Binding-site contacts:
Ligand atom C23 contacts residue GLU150 of chain 1.L at 2.9 Å.
Ligand atom C24 contacts residue GLN40 of chain 1.L at 3.5 Å.
Ligand atom C3 contacts residue VAL38 of chain 1.L at 3.9 Å (hydrophobic).
Ligand atom N12 contacts residue GLU150 of chain 1.L at 2.6 Å (salt-bridge).
Ligand atom N7 contacts residue LEU101 of chain 1.L at 3.3 Å (h-bond).
Ligand atom C15 contacts residue VAL38 of chain 1.L at 3.8 Å (hydrophobic).
Ligand atom C13 contacts residue CYS100 of chain 1.L at 3.9 Å (hydrophobic).
Ligand atom N6 contacts residue LEU153 of chain 1.L at 4.0 Å.
Ligand atom C5 contacts residue LEU153 of chain 1.L at 3.9 Å (hydrophobic).
Ligand atom N6 contacts residue VAL38 of chain 1.L at 3.8 Å.
Ligand atom C4 contacts residue LEU153 of chain 1.L at 3.9 Å (hydrophobic).
Ligand atom N10 contacts residue VAL38 of chain 1.L at 3.7 Å.
Ligand atom C20 contacts residue ASP102 of chain 1.L at 3.7 Å.
Ligand atom O21 contacts residue GLN40 of chain 1.L at 3.3 Å (h-bond).
Ligand atom C11 contacts residue LEU101 of chain 1.L at 3.7 Å (hydrophobic).
Ligand atom C3 contacts residue LEU153 of chain 1.L at 3.8 Å (hydrophobic).
Ligand atom N7 contacts residue GLU99 of chain 1.L at 3.9 Å.
Ligand atom N12 contacts residue ASN151 of chain 1.L at 3.4 Å (h-bond).
Ligand atom C22 contacts residue GLU150 of chain 1.L at 3.4 Å.
Ligand atom C27 contacts residue GLN40 of chain 1.L at 4.0 Å.
Ligand atom C11 contacts residue ALA51 of chain 1.L at 3.9 Å (hydrophobic).
Ligand atom N12 contacts residue ASP167 of chain 1.L at 2.7 Å (salt-bridge).
Ligand atom C23 contacts residue ASN151 of chain 1.L at 3.5 Å.
Ligand atom C11 contacts residue VAL78 of chain 1.L at 3.8 Å (hydrophobic).
Ligand atom N7 contacts residue ALA51 of chain 1.L at 3.5 Å.
Ligand atom C26 contacts residue ASP167 of chain 1.L at 3.6 Å.
Ligand atom C20 contacts residue CYS100 of chain 1.L at 3.9 Å (hydrophobic).
Ligand atom C22 contacts residue ASP167 of chain 1.L at 3.7 Å.
Ligand atom N9 contacts residue LEU101 of chain 1.L at 3.6 Å (h-bond).
Ligand atom N12 contacts residue THR166 of chain 1.L at 3.5 Å (h-bond).
Ligand atom C11 contacts residue GLU99 of chain 1.L at 3.3 Å.
Ligand atom N2 contacts residue LEU153 of chain 1.L at 3.8 Å.
Ligand atom C17 contacts residue ASP102 of chain 1.L at 4.0 Å.
Ligand atom C23 contacts residue ASP167 of chain 1.L at 3.4 Å.
Ligand atom C4 contacts residue VAL38 of chain 1.L at 3.6 Å (hydrophobic).
Ligand atom C16 contacts residue GLN40 of chain 1.L at 3.6 Å.
Ligand atom C17 contacts residue LEU101 of chain 1.L at 3.7 Å (hydrophobic).
Ligand atom C1 contacts residue LEU153 of chain 1.L at 3.8 Å (hydrophobic).
Ligand atom C17 contacts residue CYS100 of chain 1.L at 3.3 Å (hydrophobic).
Ligand atom C20 contacts residue GLN40 of chain 1.L at 3.5 Å.

The small molecule below binds the protein below.
Small molecule (SMILES): CCOc1ccc(Nc2c(C)c(N[C@H]3CCCNC3)nc3ccnn23)cc1

Sequence of chain 1.L:
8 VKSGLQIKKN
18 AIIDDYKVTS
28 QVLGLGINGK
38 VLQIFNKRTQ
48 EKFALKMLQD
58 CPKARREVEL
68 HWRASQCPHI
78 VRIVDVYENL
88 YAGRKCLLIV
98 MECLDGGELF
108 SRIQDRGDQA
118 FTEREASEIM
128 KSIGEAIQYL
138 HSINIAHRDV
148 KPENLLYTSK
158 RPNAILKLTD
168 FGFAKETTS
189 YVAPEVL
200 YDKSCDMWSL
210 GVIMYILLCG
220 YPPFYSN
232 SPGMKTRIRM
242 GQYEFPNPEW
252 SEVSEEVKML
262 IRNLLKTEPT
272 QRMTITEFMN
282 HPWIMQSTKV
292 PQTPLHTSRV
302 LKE